Sequence of chain 1.B:
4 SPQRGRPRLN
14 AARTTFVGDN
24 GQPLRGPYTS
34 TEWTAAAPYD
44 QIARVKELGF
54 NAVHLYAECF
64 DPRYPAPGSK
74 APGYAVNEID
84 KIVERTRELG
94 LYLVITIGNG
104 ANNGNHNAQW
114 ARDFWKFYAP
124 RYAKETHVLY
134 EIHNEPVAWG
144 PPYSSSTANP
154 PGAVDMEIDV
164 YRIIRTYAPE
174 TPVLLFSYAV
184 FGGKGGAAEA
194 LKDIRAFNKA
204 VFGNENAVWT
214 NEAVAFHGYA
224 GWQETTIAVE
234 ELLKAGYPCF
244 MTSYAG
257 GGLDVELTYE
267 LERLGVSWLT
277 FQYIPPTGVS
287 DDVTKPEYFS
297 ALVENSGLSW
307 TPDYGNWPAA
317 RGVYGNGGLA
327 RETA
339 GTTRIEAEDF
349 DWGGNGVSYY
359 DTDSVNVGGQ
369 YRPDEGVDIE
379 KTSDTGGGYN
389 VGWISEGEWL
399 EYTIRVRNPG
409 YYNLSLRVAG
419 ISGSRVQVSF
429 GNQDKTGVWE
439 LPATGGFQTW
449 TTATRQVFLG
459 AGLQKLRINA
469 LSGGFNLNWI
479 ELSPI

Binding-site contacts:
Ligand atom O1 contacts residue TRP391 of chain 1.B at 4.2 Å.
Ligand atom C3 contacts residue GLU378 of chain 1.B at 3.9 Å.
Ligand atom C2 contacts residue TRP391 of chain 1.B at 3.6 Å (hydrophobic).
Ligand atom O2 contacts residue GLU378 of chain 1.B at 4.5 Å.
Ligand atom O1 contacts residue PHE445 of chain 1.B at 3.9 Å.
Ligand atom C4 contacts residue GLU378 of chain 1.B at 4.2 Å.
Ligand atom O5 contacts residue PHE445 of chain 1.B at 4.4 Å.
Ligand atom C3 contacts residue ASN474 of chain 1.B at 4.0 Å.
Ligand atom C1 contacts residue TRP391 of chain 1.B at 3.5 Å (hydrophobic).
Ligand atom O2 contacts residue TRP391 of chain 1.B at 3.0 Å (h-bond).
Ligand atom C4 contacts residue PHE445 of chain 1.B at 4.4 Å (hydrophobic).
Ligand atom O2 contacts residue GLY390 of chain 1.B at 3.8 Å.
Ligand atom O4 contacts residue TRP391 of chain 1.B at 3.7 Å.
Ligand atom C3 contacts residue PHE445 of chain 1.B at 3.8 Å (hydrophobic).
Ligand atom C4 contacts residue TRP391 of chain 1.B at 4.3 Å (hydrophobic).
Ligand atom O3 contacts residue PHE445 of chain 1.B at 3.9 Å.
Ligand atom O4 contacts residue GLU378 of chain 1.B at 3.0 Å (salt-bridge).
Ligand atom C5 contacts residue TRP391 of chain 1.B at 3.7 Å (hydrophobic).
Ligand atom O2 contacts residue ASN474 of chain 1.B at 2.7 Å (h-bond).
Ligand atom C2 contacts residue ASN474 of chain 1.B at 3.9 Å.
Ligand atom C2 contacts residue GLU378 of chain 1.B at 4.3 Å.
Ligand atom O5 contacts residue TRP391 of chain 1.B at 3.9 Å.
Ligand atom O2 contacts residue PHE445 of chain 1.B at 4.0 Å.
Ligand atom O3 contacts residue GLU378 of chain 1.B at 2.5 Å (salt-bridge).
Ligand atom O3 contacts residue ASN474 of chain 1.B at 3.0 Å (h-bond).

The protein below binds the small molecule below.
Small molecule (SMILES): O[C@@H]1[C@@H](O)[C@@H](O)OC[C@@H]1O